Binding-site contacts:
Ligand atom C1 contacts residue ASN244 of chain 1.A at 1.4 Å.
Ligand atom C5 contacts residue ASN244 of chain 1.A at 3.7 Å.
Ligand atom C7 contacts residue ASN244 of chain 1.A at 3.3 Å.
Ligand atom O7 contacts residue ASN244 of chain 1.A at 3.1 Å (h-bond).
Ligand atom O5 contacts residue ASN244 of chain 1.A at 2.4 Å (h-bond).
Ligand atom C4 contacts residue ASN244 of chain 1.A at 4.2 Å.
Ligand atom C3 contacts residue ASN244 of chain 1.A at 3.8 Å.
Ligand atom O7 contacts residue TRP275 of chain 1.A at 3.3 Å.
Ligand atom C2 contacts residue ASN244 of chain 1.A at 2.4 Å.
Ligand atom N2 contacts residue ASN244 of chain 1.A at 2.9 Å (h-bond).

A small-molecule ligand and the protein it binds are described below.
Small molecule (SMILES): CC(=O)N[C@H]1[C@H](O[C@H]2[C@H](O)[C@@H](NC(C)=O)CO[C@@H]2CO)O[C@H](CO)[C@@H](O[C@@H]2O[C@H](CO)[C@@H](O)[C@H](O)[C@@H]2O)[C@@H]1O

Sequence of chain 1.A:
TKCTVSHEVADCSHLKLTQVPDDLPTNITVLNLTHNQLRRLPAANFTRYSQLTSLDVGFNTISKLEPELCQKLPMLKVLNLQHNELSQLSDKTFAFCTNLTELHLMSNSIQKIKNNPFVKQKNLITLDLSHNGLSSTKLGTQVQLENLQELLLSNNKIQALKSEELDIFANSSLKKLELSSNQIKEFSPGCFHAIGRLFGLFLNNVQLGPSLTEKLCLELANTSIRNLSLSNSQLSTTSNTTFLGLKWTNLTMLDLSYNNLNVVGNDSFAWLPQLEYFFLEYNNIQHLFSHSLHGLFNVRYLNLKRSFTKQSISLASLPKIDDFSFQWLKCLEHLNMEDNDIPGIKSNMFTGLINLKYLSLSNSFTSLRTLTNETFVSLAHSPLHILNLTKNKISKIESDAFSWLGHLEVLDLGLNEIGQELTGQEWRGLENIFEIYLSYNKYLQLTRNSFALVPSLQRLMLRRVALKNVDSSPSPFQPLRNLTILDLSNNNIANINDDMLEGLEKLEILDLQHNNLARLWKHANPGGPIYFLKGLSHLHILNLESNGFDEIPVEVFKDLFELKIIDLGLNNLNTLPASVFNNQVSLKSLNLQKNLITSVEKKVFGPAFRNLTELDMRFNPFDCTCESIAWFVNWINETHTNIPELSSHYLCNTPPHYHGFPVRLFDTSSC